Sequence of chain 1.E:
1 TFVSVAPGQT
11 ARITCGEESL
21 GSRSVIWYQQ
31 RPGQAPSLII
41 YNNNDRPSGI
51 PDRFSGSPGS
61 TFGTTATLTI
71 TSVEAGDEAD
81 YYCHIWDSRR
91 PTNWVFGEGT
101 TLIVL

Binding-site contacts:
Ligand atom O5 contacts residue ILE108 of chain 1.I at 4.4 Å.
Ligand atom C6 contacts residue THR109 of chain 1.I at 4.0 Å.
Ligand atom C7 contacts residue ASP87 of chain 1.E at 4.3 Å.
Ligand atom O4 contacts residue TYR50 of chain 1.D at 4.0 Å.
Ligand atom O5 contacts residue ASN107 of chain 1.I at 2.4 Å (h-bond).
Ligand atom C2 contacts residue THR92 of chain 1.E at 4.0 Å.
Ligand atom C6 contacts residue TYR50 of chain 1.D at 4.3 Å (hydrophobic).
Ligand atom O5 contacts residue THR109 of chain 1.I at 4.3 Å.
Ligand atom O6 contacts residue THR109 of chain 1.I at 4.3 Å.
Ligand atom C8 contacts residue ASP87 of chain 1.E at 3.3 Å.
Ligand atom C4 contacts residue ASN107 of chain 1.I at 4.3 Å.
Ligand atom C1 contacts residue ASN107 of chain 1.I at 1.4 Å.
Ligand atom C5 contacts residue ASN107 of chain 1.I at 3.6 Å.
Ligand atom C8 contacts residue PHE114 of chain 1.D at 4.0 Å (hydrophobic).
Ligand atom C8 contacts residue THR92 of chain 1.E at 4.3 Å.
Ligand atom C8 contacts residue TRP86 of chain 1.E at 4.4 Å (hydrophobic).
Ligand atom N2 contacts residue ASN107 of chain 1.I at 2.9 Å (h-bond).
Ligand atom C8 contacts residue ARG90 of chain 1.E at 4.3 Å.
Ligand atom O7 contacts residue PHE114 of chain 1.D at 3.3 Å.
Ligand atom C7 contacts residue ASN107 of chain 1.I at 3.3 Å.
Ligand atom O2 contacts residue GLY55 of chain 1.D at 4.3 Å.
Ligand atom C2 contacts residue ASN58 of chain 1.D at 4.5 Å.
Ligand atom C6 contacts residue ILE108 of chain 1.I at 4.3 Å (hydrophobic).
Ligand atom O7 contacts residue ASN107 of chain 1.I at 3.4 Å (h-bond).
Ligand atom C8 contacts residue ASN107 of chain 1.I at 4.5 Å.
Ligand atom C7 contacts residue THR92 of chain 1.E at 4.3 Å.
Ligand atom O7 contacts residue ASN58 of chain 1.D at 3.9 Å.
Ligand atom C6 contacts residue ARG102 of chain 1.D at 4.4 Å.
Ligand atom C7 contacts residue PHE114 of chain 1.D at 4.1 Å (hydrophobic).
Ligand atom C2 contacts residue ASN107 of chain 1.I at 2.5 Å.
Ligand atom O3 contacts residue THR92 of chain 1.E at 3.9 Å.
Ligand atom C3 contacts residue ASN107 of chain 1.I at 3.8 Å.
Ligand atom N2 contacts residue THR92 of chain 1.E at 3.3 Å (h-bond).
Ligand atom O6 contacts residue ILE108 of chain 1.I at 3.6 Å.
Ligand atom O2 contacts residue ASP56 of chain 1.D at 4.1 Å.
Ligand atom O6 contacts residue THR115 of chain 1.D at 2.9 Å (h-bond).
Ligand atom C3 contacts residue THR92 of chain 1.E at 3.6 Å.
Ligand atom C6 contacts residue THR115 of chain 1.D at 3.4 Å.
Ligand atom C4 contacts residue TYR50 of chain 1.D at 4.0 Å (hydrophobic).

Sequence of chain 1.D:
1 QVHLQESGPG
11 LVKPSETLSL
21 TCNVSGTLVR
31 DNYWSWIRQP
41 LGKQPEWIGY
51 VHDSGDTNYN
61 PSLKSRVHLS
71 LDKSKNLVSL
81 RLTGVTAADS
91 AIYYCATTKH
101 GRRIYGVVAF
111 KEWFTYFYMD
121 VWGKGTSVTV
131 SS

Sequence of chain 1.I:
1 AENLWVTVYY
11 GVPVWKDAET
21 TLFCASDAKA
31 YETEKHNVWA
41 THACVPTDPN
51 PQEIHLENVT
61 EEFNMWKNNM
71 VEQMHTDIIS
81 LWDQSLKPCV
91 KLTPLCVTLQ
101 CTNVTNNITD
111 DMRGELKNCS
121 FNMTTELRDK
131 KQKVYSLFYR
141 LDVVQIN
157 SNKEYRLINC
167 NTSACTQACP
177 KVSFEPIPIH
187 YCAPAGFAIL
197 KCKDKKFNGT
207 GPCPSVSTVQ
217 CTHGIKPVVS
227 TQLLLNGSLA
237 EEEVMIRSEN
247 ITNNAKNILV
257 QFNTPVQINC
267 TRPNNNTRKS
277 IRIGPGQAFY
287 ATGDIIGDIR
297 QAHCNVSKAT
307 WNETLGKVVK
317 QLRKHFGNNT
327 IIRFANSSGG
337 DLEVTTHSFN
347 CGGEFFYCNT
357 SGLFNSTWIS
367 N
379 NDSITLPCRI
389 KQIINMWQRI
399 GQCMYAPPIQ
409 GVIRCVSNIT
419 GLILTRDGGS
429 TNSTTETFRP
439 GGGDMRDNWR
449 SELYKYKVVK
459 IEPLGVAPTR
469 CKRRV

This small molecule binds to this protein.
Small molecule (SMILES): CC(=O)N[C@H]1[C@H](O[C@H]2[C@H](O)[C@@H](NC(C)=O)CO[C@@H]2CO)O[C@H](CO)[C@@H](O[C@@H]2O[C@H](CO)[C@@H](O)[C@H](O[C@H]3O[C@H](CO)[C@@H](O)[C@H](O)[C@@H]3O)[C@@H]2O)[C@@H]1O